Binding-site contacts:
Ligand atom C6 contacts residue ASN295 of chain 1.A at 4.3 Å.
Ligand atom C17 contacts residue HIS293 of chain 1.A at 3.2 Å.
Ligand atom C5 contacts residue ASP204 of chain 1.A at 3.8 Å.
Ligand atom C3 contacts residue ASN295 of chain 1.A at 3.9 Å.
Ligand atom C16 contacts residue HIS293 of chain 1.A at 4.0 Å.
Ligand atom C14 contacts residue LEU356 of chain 1.A at 3.8 Å (hydrophobic).
Ligand atom C6 contacts residue HIS207 of chain 1.A at 4.2 Å.
Ligand atom C12 contacts residue LEU223 of chain 1.A at 4.1 Å (hydrophobic).
Ligand atom C15 contacts residue LEU356 of chain 1.A at 4.2 Å (hydrophobic).
Ligand atom C15 contacts residue VAL208 of chain 1.A at 4.0 Å (hydrophobic).
Ligand atom C4 contacts residue VAL208 of chain 1.A at 4.0 Å (hydrophobic).
Ligand atom C2 contacts residue VAL208 of chain 1.A at 3.7 Å (hydrophobic).
Ligand atom C3 contacts residue ASP204 of chain 1.A at 4.0 Å.
Ligand atom C13 contacts residue LEU223 of chain 1.A at 3.7 Å (hydrophobic).
Ligand atom C6 contacts residue PHE201 of chain 1.A at 4.2 Å (hydrophobic).
Ligand atom C15 contacts residue PHE350 of chain 1.A at 4.0 Å (hydrophobic).
Ligand atom C2 contacts residue LEU305 of chain 1.A at 4.3 Å (hydrophobic).
Ligand atom C13 contacts residue HIS293 of chain 1.A at 4.2 Å.
Ligand atom C6 contacts residue LEU305 of chain 1.A at 3.7 Å (hydrophobic).
Ligand atom C12 contacts residue ILE253 of chain 1.A at 4.1 Å (hydrophobic).
Ligand atom C5 contacts residue ASN295 of chain 1.A at 3.7 Å.
Ligand atom C4 contacts residue ASN200 of chain 1.A at 4.2 Å.
Ligand atom C5 contacts residue LEU305 of chain 1.A at 4.4 Å (hydrophobic).
Ligand atom C13 contacts residue VAL208 of chain 1.A at 4.4 Å (hydrophobic).
Ligand atom C14 contacts residue LEU260 of chain 1.A at 3.6 Å (hydrophobic).
Ligand atom C4 contacts residue HIS207 of chain 1.A at 4.3 Å.
Ligand atom C1 contacts residue LEU305 of chain 1.A at 3.7 Å (hydrophobic).
Ligand atom C3 contacts residue VAL208 of chain 1.A at 3.3 Å (hydrophobic).
Ligand atom C16 contacts residue VAL208 of chain 1.A at 3.8 Å (hydrophobic).
Ligand atom C14 contacts residue VAL208 of chain 1.A at 4.0 Å (hydrophobic).
Ligand atom C4 contacts residue ASN295 of chain 1.A at 3.5 Å.
Ligand atom C17 contacts residue ILE253 of chain 1.A at 4.3 Å (hydrophobic).
Ligand atom C4 contacts residue ASP204 of chain 1.A at 3.3 Å.
Ligand atom C5 contacts residue ASN200 of chain 1.A at 3.5 Å.
Ligand atom C4 contacts residue GLY205 of chain 1.A at 4.1 Å.
Ligand atom C5 contacts residue PHE201 of chain 1.A at 4.1 Å (hydrophobic).
Ligand atom C5 contacts residue HIS207 of chain 1.A at 4.0 Å.
Ligand atom C13 contacts residue LEU260 of chain 1.A at 3.8 Å (hydrophobic).
Ligand atom C1 contacts residue PHE350 of chain 1.A at 4.3 Å (hydrophobic).
Ligand atom C12 contacts residue HIS293 of chain 1.A at 3.4 Å.

Sequence of chain 1.A:
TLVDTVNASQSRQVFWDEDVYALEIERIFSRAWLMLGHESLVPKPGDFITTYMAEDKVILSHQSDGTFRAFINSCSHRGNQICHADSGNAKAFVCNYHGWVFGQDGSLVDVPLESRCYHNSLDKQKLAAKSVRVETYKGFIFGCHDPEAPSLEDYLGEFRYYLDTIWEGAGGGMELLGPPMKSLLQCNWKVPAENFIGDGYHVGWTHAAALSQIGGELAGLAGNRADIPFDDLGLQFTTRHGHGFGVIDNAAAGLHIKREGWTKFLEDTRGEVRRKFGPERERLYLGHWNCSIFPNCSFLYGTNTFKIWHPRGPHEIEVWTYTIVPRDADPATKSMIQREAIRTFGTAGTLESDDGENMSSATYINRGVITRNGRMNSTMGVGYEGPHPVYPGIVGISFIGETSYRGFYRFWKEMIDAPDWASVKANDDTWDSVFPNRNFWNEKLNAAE

This small molecule binds to this protein.
Small molecule (SMILES): c1ccc(-c2ccccc2)cc1